Binding-site contacts:
Ligand atom C7 contacts residue ASN298 of chain 1.B at 3.5 Å.
Ligand atom C5 contacts residue ASN298 of chain 1.B at 3.7 Å.
Ligand atom C7 contacts residue THR109 of chain 1.B at 4.2 Å.
Ligand atom C4 contacts residue ASN298 of chain 1.B at 4.2 Å.
Ligand atom C8 contacts residue ASN298 of chain 1.B at 3.3 Å.
Ligand atom O5 contacts residue PHE107 of chain 1.B at 4.1 Å.
Ligand atom C1 contacts residue ASN298 of chain 1.B at 1.4 Å.
Ligand atom O7 contacts residue ASN298 of chain 1.B at 4.3 Å.
Ligand atom O5 contacts residue ASN298 of chain 1.B at 2.4 Å (h-bond).
Ligand atom C3 contacts residue ASN298 of chain 1.B at 3.8 Å.
Ligand atom C8 contacts residue THR109 of chain 1.B at 4.2 Å.
Ligand atom O7 contacts residue THR109 of chain 1.B at 3.7 Å.
Ligand atom N2 contacts residue ASN298 of chain 1.B at 2.9 Å (h-bond).
Ligand atom C6 contacts residue PHE107 of chain 1.B at 3.4 Å (hydrophobic).
Ligand atom C1 contacts residue PHE107 of chain 1.B at 4.4 Å (hydrophobic).
Ligand atom C2 contacts residue ASN298 of chain 1.B at 2.4 Å.
Ligand atom C5 contacts residue PHE107 of chain 1.B at 3.5 Å (hydrophobic).

Sequence of chain 1.B:
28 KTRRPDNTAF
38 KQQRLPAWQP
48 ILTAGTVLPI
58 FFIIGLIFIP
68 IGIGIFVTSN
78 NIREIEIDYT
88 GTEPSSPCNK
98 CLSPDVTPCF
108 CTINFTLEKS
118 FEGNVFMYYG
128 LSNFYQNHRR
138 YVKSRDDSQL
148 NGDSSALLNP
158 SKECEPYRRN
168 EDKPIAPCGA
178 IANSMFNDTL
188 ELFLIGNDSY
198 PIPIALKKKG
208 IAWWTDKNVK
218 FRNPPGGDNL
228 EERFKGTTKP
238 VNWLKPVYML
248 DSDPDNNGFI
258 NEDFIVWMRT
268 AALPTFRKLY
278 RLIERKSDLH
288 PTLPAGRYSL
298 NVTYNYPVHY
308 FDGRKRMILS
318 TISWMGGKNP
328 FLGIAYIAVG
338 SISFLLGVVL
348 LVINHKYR

The protein below binds the small molecule below.
Small molecule (SMILES): CC(=O)N[C@@H]1[C@@H](O)[C@H](O)[C@@H](CO)O[C@H]1O